The small molecule below binds the protein below.
Small molecule (SMILES): CN1[C@@H]2CC[C@H]1CC(OC(=O)[C@H](O)c1ccccc1)C2

Binding-site contacts:
Ligand atom C18 contacts residue LYS395 of chain 1.C at 3.6 Å.
Ligand atom O12 contacts residue LEU349 of chain 1.C at 2.8 Å (h-bond).
Ligand atom C15 contacts residue GLY338 of chain 1.C at 3.4 Å.
Ligand atom C18 contacts residue GLY338 of chain 1.C at 4.2 Å.
Ligand atom C16 contacts residue LYS395 of chain 1.C at 3.5 Å.
Ligand atom C17 contacts residue GLY338 of chain 1.C at 3.1 Å.
Ligand atom O12 contacts residue SER350 of chain 1.C at 3.7 Å.
Ligand atom C13 contacts residue LEU349 of chain 1.C at 4.0 Å (hydrophobic).
Ligand atom C15 contacts residue TRP339 of chain 1.C at 3.8 Å (hydrophobic).
Ligand atom C16 contacts residue ASP396 of chain 1.C at 4.3 Å.
Ligand atom C19 contacts residue GLY338 of chain 1.C at 3.6 Å.
Ligand atom C2 contacts residue SER350 of chain 1.C at 3.5 Å.
Ligand atom C19 contacts residue VAL445 of chain 1.C at 3.6 Å (hydrophobic).
Ligand atom C18 contacts residue ASP396 of chain 1.C at 3.6 Å.
Ligand atom O20 contacts residue LEU349 of chain 1.C at 3.1 Å.
Ligand atom C17 contacts residue PRO442 of chain 1.C at 3.6 Å (hydrophobic).
Ligand atom C9 contacts residue MET440 of chain 1.C at 4.4 Å (hydrophobic).
Ligand atom C11 contacts residue LEU349 of chain 1.C at 3.4 Å (hydrophobic).
Ligand atom C7 contacts residue SER350 of chain 1.C at 4.1 Å.
Ligand atom C15 contacts residue PRO442 of chain 1.C at 4.5 Å (hydrophobic).
Ligand atom C16 contacts residue GLY338 of chain 1.C at 4.4 Å.
Ligand atom C18 contacts residue LEU399 of chain 1.C at 3.9 Å (hydrophobic).
Ligand atom C1 contacts residue SER350 of chain 1.C at 4.2 Å.
Ligand atom C19 contacts residue PRO442 of chain 1.C at 3.9 Å (hydrophobic).
Ligand atom O12 contacts residue GLY352 of chain 1.C at 4.1 Å.
Ligand atom O10 contacts residue LEU349 of chain 1.C at 4.2 Å.
Ligand atom C17 contacts residue VAL445 of chain 1.C at 3.7 Å (hydrophobic).
Ligand atom C3 contacts residue SER350 of chain 1.C at 4.4 Å.
Ligand atom C17 contacts residue TRP339 of chain 1.C at 3.9 Å (hydrophobic).
Ligand atom C16 contacts residue LEU399 of chain 1.C at 3.9 Å (hydrophobic).
Ligand atom O12 contacts residue LYS395 of chain 1.C at 4.3 Å.
Ligand atom C2 contacts residue LEU349 of chain 1.C at 4.0 Å (hydrophobic).
Ligand atom C14 contacts residue GLY338 of chain 1.C at 4.0 Å.

Sequence of chain 1.C:
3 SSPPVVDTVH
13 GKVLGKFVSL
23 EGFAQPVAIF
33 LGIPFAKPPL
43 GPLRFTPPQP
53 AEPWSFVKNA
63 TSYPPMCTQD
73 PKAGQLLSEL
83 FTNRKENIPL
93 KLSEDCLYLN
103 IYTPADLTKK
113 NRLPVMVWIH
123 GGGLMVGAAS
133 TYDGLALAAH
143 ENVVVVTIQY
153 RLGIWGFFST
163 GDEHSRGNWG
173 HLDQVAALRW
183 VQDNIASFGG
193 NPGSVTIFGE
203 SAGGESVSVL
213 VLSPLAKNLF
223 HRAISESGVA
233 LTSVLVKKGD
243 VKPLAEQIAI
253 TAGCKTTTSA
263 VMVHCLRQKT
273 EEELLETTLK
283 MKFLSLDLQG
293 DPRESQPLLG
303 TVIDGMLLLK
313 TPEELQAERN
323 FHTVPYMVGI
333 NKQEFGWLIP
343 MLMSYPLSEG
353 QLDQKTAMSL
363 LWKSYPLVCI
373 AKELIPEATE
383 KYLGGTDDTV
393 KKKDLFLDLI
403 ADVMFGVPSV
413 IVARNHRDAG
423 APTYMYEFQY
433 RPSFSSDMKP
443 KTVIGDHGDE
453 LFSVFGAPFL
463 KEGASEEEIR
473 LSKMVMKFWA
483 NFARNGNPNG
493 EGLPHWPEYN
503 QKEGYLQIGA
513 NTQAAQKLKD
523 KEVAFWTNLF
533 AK